Binding-site contacts:
Ligand atom O8 contacts residue ILE220 of chain 1.A at 3.9 Å.
Ligand atom O1A contacts residue SER131 of chain 1.A at 2.7 Å (h-bond).
Ligand atom O9 contacts residue HIS177 of chain 1.A at 3.9 Å.
Ligand atom O4 contacts residue LYS139 of chain 1.A at 2.8 Å (salt-bridge).
Ligand atom O4 contacts residue ILE220 of chain 1.A at 3.7 Å.
Ligand atom O1B contacts residue ILE220 of chain 1.A at 3.7 Å.
Ligand atom O1B contacts residue SER131 of chain 1.A at 3.9 Å.
Ligand atom O4 contacts residue ASP219 of chain 1.A at 3.4 Å (salt-bridge).
Ligand atom C5 contacts residue THR129 of chain 1.A at 3.8 Å.
Ligand atom C9 contacts residue HIS177 of chain 1.A at 3.7 Å.
Ligand atom C7 contacts residue TRP147 of chain 1.A at 3.8 Å (hydrophobic).
Ligand atom O1A contacts residue SER130 of chain 1.A at 3.3 Å.
Ligand atom O9 contacts residue SER222 of chain 1.A at 2.7 Å (h-bond).
Ligand atom O8 contacts residue TRP147 of chain 1.A at 3.8 Å.
Ligand atom C4 contacts residue ASP219 of chain 1.A at 3.9 Å.
Ligand atom C9 contacts residue SER222 of chain 1.A at 3.8 Å.
Ligand atom C4 contacts residue LYS139 of chain 1.A at 3.5 Å.
Ligand atom C8 contacts residue LEU188 of chain 1.A at 3.8 Å (hydrophobic).
Ligand atom O9 contacts residue TYR92 of chain 1.A at 3.1 Å (h-bond).
Ligand atom O1B contacts residue SER130 of chain 1.A at 2.7 Å (h-bond).
Ligand atom C9 contacts residue TYR92 of chain 1.A at 3.3 Å (hydrophobic).
Ligand atom C1 contacts residue SER130 of chain 1.A at 3.5 Å.
Ligand atom C4 contacts residue THR129 of chain 1.A at 3.4 Å.
Ligand atom C9 contacts residue ASP184 of chain 1.A at 3.4 Å.
Ligand atom C3 contacts residue LYS139 of chain 1.A at 3.6 Å.
Ligand atom O3 contacts residue ASP219 of chain 1.A at 3.4 Å (salt-bridge).
Ligand atom C11 contacts residue GLY128 of chain 1.A at 3.7 Å.
Ligand atom C11 contacts residue THR149 of chain 1.A at 3.8 Å.
Ligand atom C11 contacts residue TRP147 of chain 1.A at 3.8 Å (hydrophobic).
Ligand atom O4 contacts residue THR129 of chain 1.A at 3.6 Å.
Ligand atom O1A contacts residue LYS139 of chain 1.A at 3.7 Å.
Ligand atom O8 contacts residue TYR92 of chain 1.A at 3.0 Å (h-bond).
Ligand atom O10 contacts residue LEU188 of chain 1.A at 3.2 Å.
Ligand atom O9 contacts residue ASP184 of chain 1.A at 3.3 Å (salt-bridge).
Ligand atom C10 contacts residue LEU188 of chain 1.A at 3.7 Å (hydrophobic).
Ligand atom O3 contacts residue ARG216 of chain 1.A at 3.6 Å.
Ligand atom N5 contacts residue THR129 of chain 1.A at 3.1 Å (h-bond).
Ligand atom C8 contacts residue TYR92 of chain 1.A at 3.7 Å (hydrophobic).
Ligand atom O7 contacts residue LEU188 of chain 1.A at 3.9 Å.
Ligand atom C1 contacts residue SER131 of chain 1.A at 3.7 Å.

A small-molecule ligand and the protein it binds are described below.
Small molecule (SMILES): CC(=O)N[C@@H]1[C@@H](O)[C@H](O[C@@H]2O[C@H](CO[C@]3(C(=O)O)C[C@H](O)[C@@H](NC(C)=O)[C@H]([C@H](O)[C@H](O)CO)O3)[C@H](O)[C@H](O)[C@H]2O)[C@@H](CO)O[C@H]1O

Sequence of chain 1.A:
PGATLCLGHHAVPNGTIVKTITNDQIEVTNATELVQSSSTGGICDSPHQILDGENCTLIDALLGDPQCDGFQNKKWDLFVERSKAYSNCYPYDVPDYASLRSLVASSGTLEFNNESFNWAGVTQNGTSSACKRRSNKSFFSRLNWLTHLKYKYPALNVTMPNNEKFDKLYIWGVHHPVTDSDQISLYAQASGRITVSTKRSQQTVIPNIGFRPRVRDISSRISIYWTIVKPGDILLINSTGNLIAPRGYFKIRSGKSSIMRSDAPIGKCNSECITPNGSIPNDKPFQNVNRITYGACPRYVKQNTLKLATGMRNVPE